Binding-site contacts:
Ligand atom C6 contacts residue ALA79 of chain 3.D at 4.1 Å (hydrophobic).
Ligand atom N2 contacts residue TYR87 of chain 3.D at 4.5 Å.
Ligand atom C6 contacts residue HIS90 of chain 3.D at 3.5 Å.
Ligand atom C4 contacts residue ASN80 of chain 3.D at 4.2 Å.
Ligand atom C3 contacts residue ASN80 of chain 3.D at 3.8 Å.
Ligand atom C8 contacts residue TYR87 of chain 3.D at 3.6 Å (hydrophobic).
Ligand atom O5 contacts residue ASN80 of chain 3.D at 2.4 Å (h-bond).
Ligand atom O5 contacts residue ALA79 of chain 3.D at 3.7 Å.
Ligand atom C7 contacts residue TYR87 of chain 3.D at 4.2 Å (hydrophobic).
Ligand atom C8 contacts residue GLY86 of chain 3.D at 4.2 Å.
Ligand atom C3 contacts residue GLN88 of chain 3.D at 3.4 Å.
Ligand atom C5 contacts residue HIS90 of chain 3.D at 4.3 Å.
Ligand atom O5 contacts residue GLN88 of chain 3.D at 3.7 Å.
Ligand atom C4 contacts residue GLN88 of chain 3.D at 3.3 Å.
Ligand atom C2 contacts residue ASN80 of chain 3.D at 2.5 Å.
Ligand atom C7 contacts residue ASN80 of chain 3.D at 3.1 Å.
Ligand atom O7 contacts residue ASN80 of chain 3.D at 3.1 Å (h-bond).
Ligand atom C5 contacts residue ASN80 of chain 3.D at 3.7 Å.
Ligand atom C1 contacts residue ASN80 of chain 3.D at 1.4 Å.
Ligand atom C1 contacts residue GLN88 of chain 3.D at 3.7 Å.
Ligand atom C6 contacts residue GLN88 of chain 3.D at 3.8 Å.
Ligand atom C2 contacts residue GLN88 of chain 3.D at 4.2 Å.
Ligand atom C8 contacts residue ASN80 of chain 3.D at 4.3 Å.
Ligand atom C5 contacts residue GLN88 of chain 3.D at 2.8 Å.
Ligand atom N2 contacts residue ASN80 of chain 3.D at 2.8 Å (h-bond).
Ligand atom C1 contacts residue ALA79 of chain 3.D at 4.3 Å (hydrophobic).
Ligand atom C5 contacts residue ALA79 of chain 3.D at 4.0 Å (hydrophobic).
Ligand atom O4 contacts residue GLN88 of chain 3.D at 3.2 Å (h-bond).

Sequence of chain 3.D:
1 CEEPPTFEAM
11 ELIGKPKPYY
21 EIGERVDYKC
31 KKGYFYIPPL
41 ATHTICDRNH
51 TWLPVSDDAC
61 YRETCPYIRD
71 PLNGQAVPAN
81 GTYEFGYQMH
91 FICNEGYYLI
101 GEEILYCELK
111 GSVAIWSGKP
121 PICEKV

This small molecule binds to this protein.
Small molecule (SMILES): CC(=O)N[C@H]1[C@H](O[C@H]2[C@H](O)[C@@H](NC(C)=O)CO[C@@H]2CO)O[C@H](CO)[C@@H](O[C@@H]2O[C@H](CO)[C@@H](O)[C@H](O)[C@@H]2O)[C@@H]1O